The protein below binds the small molecule below.
Small molecule (SMILES): CC(=O)N[C@@H]1[C@@H](O)[C@H](O)[C@@H](CO)O[C@H]1O

Binding-site contacts:
Ligand atom C1 contacts residue VAL31 of chain 2.D at 4.3 Å (hydrophobic).
Ligand atom C8 contacts residue ASN69 of chain 2.D at 3.4 Å.
Ligand atom O5 contacts residue ASN69 of chain 2.D at 2.8 Å (h-bond).
Ligand atom C7 contacts residue SER70 of chain 2.D at 4.4 Å.
Ligand atom C8 contacts residue ARG57 of chain 2.D at 4.2 Å.
Ligand atom C3 contacts residue NAG1 of chain 2.X at 3.7 Å.
Ligand atom C3 contacts residue VAL31 of chain 2.D at 3.0 Å (hydrophobic).
Ligand atom N2 contacts residue ASN69 of chain 2.D at 4.3 Å.
Ligand atom O1 contacts residue MET33 of chain 2.D at 3.9 Å.
Ligand atom O3 contacts residue VAL31 of chain 2.D at 3.6 Å.
Ligand atom C2 contacts residue VAL31 of chain 2.D at 4.0 Å (hydrophobic).
Ligand atom C5 contacts residue ASN69 of chain 2.D at 3.7 Å.
Ligand atom C5 contacts residue MET33 of chain 2.D at 3.7 Å (hydrophobic).
Ligand atom O4 contacts residue NAG1 of chain 2.X at 3.0 Å.
Ligand atom C4 contacts residue VAL31 of chain 2.D at 3.8 Å (hydrophobic).
Ligand atom O1 contacts residue ASN69 of chain 2.D at 2.1 Å (h-bond).
Ligand atom O6 contacts residue NAG1 of chain 2.X at 3.0 Å.
Ligand atom C6 contacts residue NAG1 of chain 2.X at 4.3 Å.
Ligand atom O1 contacts residue VAL31 of chain 2.D at 3.4 Å (h-bond).
Ligand atom O1 contacts residue SER70 of chain 2.D at 4.2 Å.
Ligand atom O3 contacts residue NAG1 of chain 2.X at 2.6 Å (h-bond).
Ligand atom C6 contacts residue MET33 of chain 2.D at 3.5 Å (hydrophobic).
Ligand atom C7 contacts residue ASN69 of chain 2.D at 3.8 Å.
Ligand atom C4 contacts residue NAG1 of chain 2.X at 3.2 Å.
Ligand atom C6 contacts residue ASN69 of chain 2.D at 4.4 Å.
Ligand atom O4 contacts residue VAL31 of chain 2.D at 3.3 Å.
Ligand atom C5 contacts residue NAG1 of chain 2.X at 4.4 Å.
Ligand atom C8 contacts residue SER70 of chain 2.D at 3.7 Å.
Ligand atom C5 contacts residue VAL31 of chain 2.D at 4.2 Å (hydrophobic).
Ligand atom O7 contacts residue ASN69 of chain 2.D at 3.8 Å.
Ligand atom C1 contacts residue ASN69 of chain 2.D at 2.7 Å.
Ligand atom C2 contacts residue ASN69 of chain 2.D at 4.2 Å.
Ligand atom C6 contacts residue LEU24 of chain 2.D at 4.5 Å (hydrophobic).
Ligand atom O5 contacts residue MET33 of chain 2.D at 4.2 Å.
Ligand atom N2 contacts residue VAL31 of chain 2.D at 4.0 Å.

Sequence of chain 2.D:
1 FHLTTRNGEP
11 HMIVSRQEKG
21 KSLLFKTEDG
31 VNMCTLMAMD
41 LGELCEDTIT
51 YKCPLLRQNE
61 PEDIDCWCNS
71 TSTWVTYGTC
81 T